This small molecule binds to this protein.
Small molecule (SMILES): CC(=O)N[C@@H]1[C@@H](O)[C@H](O)[C@@H](CO)O[C@H]1O

Sequence of chain 1.B:
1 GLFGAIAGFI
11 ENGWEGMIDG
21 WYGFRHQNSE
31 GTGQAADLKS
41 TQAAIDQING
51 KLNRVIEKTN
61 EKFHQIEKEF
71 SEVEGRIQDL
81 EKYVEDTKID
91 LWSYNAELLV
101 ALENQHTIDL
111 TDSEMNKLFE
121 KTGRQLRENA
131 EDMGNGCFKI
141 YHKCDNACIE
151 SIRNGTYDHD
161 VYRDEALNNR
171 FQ

Binding-site contacts:
Ligand atom O7 contacts residue ASN154 of chain 1.B at 3.4 Å (h-bond).
Ligand atom O5 contacts residue ASN154 of chain 1.B at 2.3 Å (h-bond).
Ligand atom C1 contacts residue SER151 of chain 1.B at 4.3 Å.
Ligand atom C8 contacts residue ASN154 of chain 1.B at 4.4 Å.
Ligand atom O5 contacts residue THR156 of chain 1.B at 4.4 Å.
Ligand atom O6 contacts residue ALA147 of chain 1.B at 3.7 Å.
Ligand atom C1 contacts residue ASN154 of chain 1.B at 1.4 Å.
Ligand atom C5 contacts residue ASN154 of chain 1.B at 3.6 Å.
Ligand atom C7 contacts residue ASN154 of chain 1.B at 3.3 Å.
Ligand atom C5 contacts residue ALA147 of chain 1.B at 4.5 Å (hydrophobic).
Ligand atom C6 contacts residue ALA147 of chain 1.B at 3.4 Å (hydrophobic).
Ligand atom C1 contacts residue GLU150 of chain 1.B at 4.1 Å.
Ligand atom N2 contacts residue THR156 of chain 1.B at 4.2 Å.
Ligand atom C6 contacts residue GLU150 of chain 1.B at 4.1 Å.
Ligand atom C1 contacts residue THR156 of chain 1.B at 3.7 Å.
Ligand atom N2 contacts residue ASN154 of chain 1.B at 2.9 Å (h-bond).
Ligand atom O6 contacts residue GLU150 of chain 1.B at 3.3 Å.
Ligand atom C2 contacts residue ASN154 of chain 1.B at 2.3 Å.
Ligand atom C8 contacts residue THR156 of chain 1.B at 4.3 Å.
Ligand atom O5 contacts residue SER151 of chain 1.B at 3.9 Å.
Ligand atom C4 contacts residue ASN154 of chain 1.B at 4.2 Å.
Ligand atom C6 contacts residue SER151 of chain 1.B at 4.3 Å.
Ligand atom C3 contacts residue ASN154 of chain 1.B at 3.7 Å.
Ligand atom O5 contacts residue GLU150 of chain 1.B at 3.4 Å.
Ligand atom C5 contacts residue GLU150 of chain 1.B at 4.4 Å.